Binding-site contacts:
Ligand atom N2 contacts residue TRP167 of chain 1.D at 4.3 Å.
Ligand atom C1 contacts residue ASN117 of chain 1.D at 1.5 Å.
Ligand atom C8 contacts residue ASN117 of chain 1.D at 4.3 Å.
Ligand atom C7 contacts residue TRP167 of chain 1.D at 3.9 Å (hydrophobic).
Ligand atom O7 contacts residue GLU165 of chain 1.D at 3.8 Å.
Ligand atom O7 contacts residue ASN117 of chain 1.D at 3.6 Å (h-bond).
Ligand atom C8 contacts residue VAL116 of chain 1.D at 4.3 Å (hydrophobic).
Ligand atom C2 contacts residue ASN117 of chain 1.D at 2.4 Å.
Ligand atom C4 contacts residue ASN117 of chain 1.D at 4.3 Å.
Ligand atom C3 contacts residue ASN117 of chain 1.D at 3.8 Å.
Ligand atom C8 contacts residue GLU165 of chain 1.D at 3.4 Å.
Ligand atom O3 contacts residue TRP167 of chain 1.D at 3.9 Å.
Ligand atom N2 contacts residue ASN117 of chain 1.D at 2.7 Å (h-bond).
Ligand atom C7 contacts residue ASN117 of chain 1.D at 3.3 Å.
Ligand atom C8 contacts residue HIS166 of chain 1.D at 3.9 Å.
Ligand atom O5 contacts residue ASN117 of chain 1.D at 2.4 Å (h-bond).
Ligand atom C7 contacts residue GLU165 of chain 1.D at 4.0 Å.
Ligand atom O7 contacts residue HIS166 of chain 1.D at 4.4 Å.
Ligand atom C5 contacts residue ASN117 of chain 1.D at 3.7 Å.
Ligand atom C8 contacts residue VAL115 of chain 1.D at 4.0 Å (hydrophobic).
Ligand atom O7 contacts residue TRP167 of chain 1.D at 4.2 Å.
Ligand atom C8 contacts residue TRP167 of chain 1.D at 3.8 Å (hydrophobic).

This protein binds this small molecule.
Small molecule (SMILES): CC(=O)N[C@@H]1[C@@H](O)[C@H](O)[C@@H](CO)O[C@H]1O

Sequence of chain 1.D:
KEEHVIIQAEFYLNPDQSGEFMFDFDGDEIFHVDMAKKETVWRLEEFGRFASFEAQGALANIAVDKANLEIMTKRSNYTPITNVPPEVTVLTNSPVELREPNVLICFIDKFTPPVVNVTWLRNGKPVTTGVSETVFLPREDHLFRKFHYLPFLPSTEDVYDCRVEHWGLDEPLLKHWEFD